Binding-site contacts:
Ligand atom C4 contacts residue ASN66 of chain 49.G at 4.0 Å.
Ligand atom O7 contacts residue ASN66 of chain 49.G at 4.3 Å.
Ligand atom C1 contacts residue ASN66 of chain 49.G at 1.4 Å.
Ligand atom C8 contacts residue PRO64 of chain 49.G at 3.4 Å (hydrophobic).
Ligand atom N2 contacts residue ASN66 of chain 49.G at 2.8 Å (h-bond).
Ligand atom C8 contacts residue GLN87 of chain 49.G at 4.5 Å.
Ligand atom N2 contacts residue PRO64 of chain 49.G at 4.3 Å.
Ligand atom C3 contacts residue ASN66 of chain 49.G at 3.6 Å.
Ligand atom C5 contacts residue ASN66 of chain 49.G at 3.5 Å.
Ligand atom C7 contacts residue PRO64 of chain 49.G at 3.8 Å (hydrophobic).
Ligand atom O5 contacts residue ASN66 of chain 49.G at 2.2 Å (h-bond).
Ligand atom C7 contacts residue ASN66 of chain 49.G at 4.0 Å.
Ligand atom N2 contacts residue ILE65 of chain 49.G at 4.4 Å.
Ligand atom C2 contacts residue ASN66 of chain 49.G at 2.2 Å.
Ligand atom O7 contacts residue PRO64 of chain 49.G at 3.9 Å.

This protein binds this small molecule.
Small molecule (SMILES): CC(=O)N[C@H]1[C@H](O[C@H]2[C@H](O)[C@@H](NC(C)=O)CO[C@@H]2CO[C@@H]2O[C@@H](C)[C@@H](O)[C@@H](O)[C@@H]2O)O[C@H](CO)[C@@H](O[C@@H]2O[C@H](CO)[C@@H](O)[C@H](O)[C@@H]2O)[C@@H]1O

Sequence of chain 49.G:
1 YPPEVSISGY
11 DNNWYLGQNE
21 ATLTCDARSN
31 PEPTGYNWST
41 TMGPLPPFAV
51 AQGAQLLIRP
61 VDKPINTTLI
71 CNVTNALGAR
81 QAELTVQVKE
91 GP